A small-molecule ligand and the protein it binds are described below.
Small molecule (SMILES): O=C[C@H](CO)NC(=O)[C@H](CC(=O)O)NC(=O)[C@H](Cc1cnc[nH]1)NC(=O)CNC(=O)[C@H](Cc1ccccc1)NC(=O)[C@@H]1CCC(=O)N1

Sequence of chain 1.B:
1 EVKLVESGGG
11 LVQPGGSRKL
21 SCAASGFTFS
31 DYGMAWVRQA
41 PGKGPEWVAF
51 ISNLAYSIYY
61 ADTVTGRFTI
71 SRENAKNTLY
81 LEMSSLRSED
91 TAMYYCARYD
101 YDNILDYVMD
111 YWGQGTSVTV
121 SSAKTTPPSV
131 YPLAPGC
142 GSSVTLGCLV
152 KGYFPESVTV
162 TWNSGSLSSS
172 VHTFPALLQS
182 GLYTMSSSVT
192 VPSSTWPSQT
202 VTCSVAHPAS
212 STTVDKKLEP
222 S

Binding-site contacts:
Ligand atom CE1 contacts residue TYR101 of chain 1.B at 3.3 Å (hydrophobic).
Ligand atom CG contacts residue ASP106 of chain 1.B at 3.5 Å.
Ligand atom CG contacts residue SER52 of chain 1.B at 3.3 Å.
Ligand atom CB contacts residue ASN53 of chain 1.B at 3.2 Å.
Ligand atom CE1 contacts residue ASP31 of chain 1.B at 2.9 Å.
Ligand atom OE contacts residue SER96 of chain 1.A at 3.0 Å.
Ligand atom CD2 contacts residue ASN53 of chain 1.B at 3.6 Å.
Ligand atom NE2 contacts residue TYR101 of chain 1.B at 3.5 Å.
Ligand atom ND1 contacts residue ASP106 of chain 1.B at 2.7 Å (salt-bridge).
Ligand atom CE1 contacts residue TYR59 of chain 1.B at 3.5 Å (hydrophobic).
Ligand atom CG contacts residue HIS98 of chain 1.A at 3.6 Å.
Ligand atom OD1 contacts residue ALA55 of chain 1.B at 3.5 Å (h-bond).
Ligand atom O contacts residue ASN53 of chain 1.B at 2.9 Å (h-bond).
Ligand atom OE contacts residue TYR99 of chain 1.B at 2.7 Å (h-bond).
Ligand atom CD1 contacts residue TYR59 of chain 1.B at 3.4 Å (hydrophobic).
Ligand atom CD contacts residue SER96 of chain 1.A at 3.2 Å.
Ligand atom NE2 contacts residue ASP31 of chain 1.B at 3.1 Å (salt-bridge).
Ligand atom N contacts residue ASN53 of chain 1.B at 2.9 Å (h-bond).
Ligand atom CG contacts residue TYR56 of chain 1.B at 3.4 Å (hydrophobic).
Ligand atom O contacts residue ASP106 of chain 1.B at 2.8 Å (salt-bridge).
Ligand atom CB contacts residue SER96 of chain 1.A at 3.2 Å.
Ligand atom CB contacts residue PHE50 of chain 1.B at 3.4 Å (hydrophobic).
Ligand atom OD1 contacts residue TYR56 of chain 1.B at 3.3 Å (h-bond).
Ligand atom OD2 contacts residue TYR56 of chain 1.B at 3.4 Å.
Ligand atom CE2 contacts residue TYR99 of chain 1.B at 3.3 Å (hydrophobic).
Ligand atom N contacts residue ASP106 of chain 1.B at 3.3 Å (salt-bridge).
Ligand atom CA contacts residue SER96 of chain 1.A at 3.3 Å.
Ligand atom CD2 contacts residue PHE50 of chain 1.B at 3.6 Å (hydrophobic).
Ligand atom CA contacts residue ASN53 of chain 1.B at 3.4 Å.
Ligand atom ND1 contacts residue TYR101 of chain 1.B at 3.5 Å.
Ligand atom N contacts residue SER96 of chain 1.A at 3.2 Å (h-bond).
Ligand atom CE1 contacts residue ASN53 of chain 1.B at 3.5 Å.
Ligand atom NE2 contacts residue ASN53 of chain 1.B at 3.5 Å (h-bond).
Ligand atom OD1 contacts residue SER52 of chain 1.B at 2.5 Å (h-bond).
Ligand atom OD1 contacts residue LEU54 of chain 1.B at 3.0 Å (h-bond).
Ligand atom OD2 contacts residue SER52 of chain 1.B at 3.5 Å (h-bond).
Ligand atom N contacts residue ILE104 of chain 1.B at 3.0 Å (h-bond).
Ligand atom CG contacts residue SER96 of chain 1.A at 3.3 Å.
Ligand atom O contacts residue LEU105 of chain 1.B at 3.5 Å.
Ligand atom N contacts residue ASP106 of chain 1.B at 2.8 Å (salt-bridge).

Sequence of chain 1.A:
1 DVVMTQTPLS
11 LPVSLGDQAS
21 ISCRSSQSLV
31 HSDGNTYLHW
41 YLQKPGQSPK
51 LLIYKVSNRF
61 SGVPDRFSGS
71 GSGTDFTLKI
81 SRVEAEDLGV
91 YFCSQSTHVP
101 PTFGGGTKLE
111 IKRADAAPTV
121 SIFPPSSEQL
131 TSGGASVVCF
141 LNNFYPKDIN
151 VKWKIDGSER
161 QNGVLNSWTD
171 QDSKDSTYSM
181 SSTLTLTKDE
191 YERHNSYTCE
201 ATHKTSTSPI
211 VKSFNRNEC